A small-molecule ligand and the protein it binds are described below.
Small molecule (SMILES): CC(=O)N[C@H]1[C@H](O[C@H]2[C@H](O)[C@@H](NC(C)=O)CO[C@@H]2CO)O[C@H](CO)[C@@H](O)[C@@H]1O

Sequence of chain 1.C:
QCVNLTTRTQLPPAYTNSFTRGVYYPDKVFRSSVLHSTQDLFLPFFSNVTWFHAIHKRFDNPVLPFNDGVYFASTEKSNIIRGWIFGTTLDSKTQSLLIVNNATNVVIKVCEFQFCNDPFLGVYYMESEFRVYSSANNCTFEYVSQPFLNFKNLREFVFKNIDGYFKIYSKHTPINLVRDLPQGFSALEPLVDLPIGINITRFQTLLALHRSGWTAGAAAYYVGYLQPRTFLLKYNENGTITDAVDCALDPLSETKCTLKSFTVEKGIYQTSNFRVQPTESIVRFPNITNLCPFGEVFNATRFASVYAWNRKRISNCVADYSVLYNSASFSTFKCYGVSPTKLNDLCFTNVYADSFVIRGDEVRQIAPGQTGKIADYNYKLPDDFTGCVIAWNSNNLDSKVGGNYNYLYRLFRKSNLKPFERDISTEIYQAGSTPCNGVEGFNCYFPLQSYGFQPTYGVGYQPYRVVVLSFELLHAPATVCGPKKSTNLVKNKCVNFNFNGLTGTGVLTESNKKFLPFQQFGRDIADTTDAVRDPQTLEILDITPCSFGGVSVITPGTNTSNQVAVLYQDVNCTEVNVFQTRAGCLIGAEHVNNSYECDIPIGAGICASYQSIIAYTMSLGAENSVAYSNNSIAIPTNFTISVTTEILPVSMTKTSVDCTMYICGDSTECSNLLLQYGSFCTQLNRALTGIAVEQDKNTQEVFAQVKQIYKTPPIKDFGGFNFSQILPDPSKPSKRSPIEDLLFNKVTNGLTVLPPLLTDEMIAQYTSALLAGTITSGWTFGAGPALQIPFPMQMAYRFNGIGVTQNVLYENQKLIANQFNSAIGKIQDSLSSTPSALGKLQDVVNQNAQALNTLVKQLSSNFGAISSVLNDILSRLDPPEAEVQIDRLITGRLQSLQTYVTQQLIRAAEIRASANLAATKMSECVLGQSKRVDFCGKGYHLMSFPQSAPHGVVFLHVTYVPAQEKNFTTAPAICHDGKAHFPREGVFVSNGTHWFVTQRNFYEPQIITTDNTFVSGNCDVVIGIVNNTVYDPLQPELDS

Binding-site contacts:
Ligand atom C4 contacts residue ASN717 of chain 1.C at 4.2 Å.
Ligand atom C7 contacts residue ASN717 of chain 1.C at 3.2 Å.
Ligand atom C5 contacts residue ASN717 of chain 1.C at 3.6 Å.
Ligand atom C1 contacts residue GLN1071 of chain 1.C at 3.6 Å.
Ligand atom O7 contacts residue ASN717 of chain 1.C at 3.1 Å (h-bond).
Ligand atom C8 contacts residue ASN717 of chain 1.C at 4.4 Å.
Ligand atom C8 contacts residue LEU922 of chain 1.C at 4.0 Å (hydrophobic).
Ligand atom O6 contacts residue LEU922 of chain 1.C at 4.4 Å.
Ligand atom C2 contacts residue ASN717 of chain 1.C at 2.5 Å.
Ligand atom C6 contacts residue LEU922 of chain 1.C at 4.2 Å (hydrophobic).
Ligand atom O7 contacts residue GLN1071 of chain 1.C at 3.5 Å (h-bond).
Ligand atom C4 contacts residue LEU922 of chain 1.C at 4.4 Å (hydrophobic).
Ligand atom C5 contacts residue GLN926 of chain 1.C at 4.1 Å.
Ligand atom O5 contacts residue ASN717 of chain 1.C at 2.3 Å (h-bond).
Ligand atom C7 contacts residue LEU922 of chain 1.C at 3.8 Å (hydrophobic).
Ligand atom O7 contacts residue LEU922 of chain 1.C at 3.4 Å.
Ligand atom O4 contacts residue LEU922 of chain 1.C at 3.9 Å.
Ligand atom C1 contacts residue LEU922 of chain 1.C at 4.3 Å (hydrophobic).
Ligand atom O5 contacts residue GLN1071 of chain 1.C at 3.6 Å.
Ligand atom O5 contacts residue GLN926 of chain 1.C at 4.4 Å.
Ligand atom O6 contacts residue PHE718 of chain 1.C at 4.3 Å.
Ligand atom C3 contacts residue ASN717 of chain 1.C at 3.8 Å.
Ligand atom C2 contacts residue GLN1071 of chain 1.C at 4.0 Å.
Ligand atom C6 contacts residue GLN926 of chain 1.C at 3.7 Å.
Ligand atom C1 contacts residue ASN717 of chain 1.C at 1.4 Å.
Ligand atom O6 contacts residue GLN926 of chain 1.C at 2.6 Å (h-bond).
Ligand atom C5 contacts residue LEU922 of chain 1.C at 3.8 Å (hydrophobic).
Ligand atom N2 contacts residue ASN717 of chain 1.C at 2.9 Å (h-bond).